Binding-site contacts:
Ligand atom C7 contacts residue ASN246 of chain 1.D at 3.2 Å.
Ligand atom C3 contacts residue ALA163 of chain 1.D at 4.2 Å (hydrophobic).
Ligand atom N2 contacts residue ASN246 of chain 1.D at 2.9 Å (h-bond).
Ligand atom O5 contacts residue ALA163 of chain 1.D at 4.4 Å.
Ligand atom O5 contacts residue ASN246 of chain 1.D at 2.4 Å (h-bond).
Ligand atom O6 contacts residue NAG1 of chain 1.G at 3.5 Å.
Ligand atom O7 contacts residue THR248 of chain 1.D at 3.4 Å.
Ligand atom C4 contacts residue ASN246 of chain 1.D at 4.3 Å.
Ligand atom C1 contacts residue ASN165 of chain 1.D at 4.5 Å.
Ligand atom C7 contacts residue ARG201 of chain 1.D at 4.4 Å.
Ligand atom O5 contacts residue LEU164 of chain 1.D at 3.8 Å.
Ligand atom C5 contacts residue ASN165 of chain 1.D at 4.4 Å.
Ligand atom C6 contacts residue NAG1 of chain 1.G at 3.7 Å.
Ligand atom O3 contacts residue ALA163 of chain 1.D at 4.0 Å.
Ligand atom O7 contacts residue SER247 of chain 1.D at 3.1 Å (h-bond).
Ligand atom C5 contacts residue ASN246 of chain 1.D at 3.7 Å.
Ligand atom O3 contacts residue THR248 of chain 1.D at 4.2 Å.
Ligand atom C5 contacts residue ALA163 of chain 1.D at 4.5 Å (hydrophobic).
Ligand atom C8 contacts residue ILE217 of chain 1.E at 4.1 Å (hydrophobic).
Ligand atom C2 contacts residue ALA163 of chain 1.D at 4.2 Å (hydrophobic).
Ligand atom C7 contacts residue THR248 of chain 1.D at 4.0 Å.
Ligand atom N2 contacts residue ILE217 of chain 1.E at 4.4 Å.
Ligand atom C1 contacts residue LEU164 of chain 1.D at 4.0 Å (hydrophobic).
Ligand atom C1 contacts residue ASN246 of chain 1.D at 1.4 Å.
Ligand atom O7 contacts residue ASN246 of chain 1.D at 3.2 Å.
Ligand atom C7 contacts residue SER247 of chain 1.D at 4.1 Å.
Ligand atom C4 contacts residue ALA163 of chain 1.D at 3.7 Å (hydrophobic).
Ligand atom C3 contacts residue ASN246 of chain 1.D at 3.8 Å.
Ligand atom C6 contacts residue ASN165 of chain 1.D at 4.0 Å.
Ligand atom N2 contacts residue THR248 of chain 1.D at 4.5 Å.
Ligand atom C2 contacts residue ASN246 of chain 1.D at 2.5 Å.
Ligand atom C8 contacts residue ASN246 of chain 1.D at 3.8 Å.
Ligand atom C6 contacts residue ALA163 of chain 1.D at 4.3 Å (hydrophobic).
Ligand atom O7 contacts residue LEU164 of chain 1.D at 4.4 Å.
Ligand atom C8 contacts residue ARG201 of chain 1.D at 3.6 Å.
Ligand atom C5 contacts residue NAG1 of chain 1.G at 4.0 Å.
Ligand atom O5 contacts residue ASN165 of chain 1.D at 3.6 Å.
Ligand atom O7 contacts residue ARG201 of chain 1.D at 4.2 Å.

The protein below binds the small molecule below.
Small molecule (SMILES): CC(=O)N[C@@H]1[C@@H](O)[C@H](O)[C@@H](CO)O[C@H]1O

Sequence of chain 1.D:
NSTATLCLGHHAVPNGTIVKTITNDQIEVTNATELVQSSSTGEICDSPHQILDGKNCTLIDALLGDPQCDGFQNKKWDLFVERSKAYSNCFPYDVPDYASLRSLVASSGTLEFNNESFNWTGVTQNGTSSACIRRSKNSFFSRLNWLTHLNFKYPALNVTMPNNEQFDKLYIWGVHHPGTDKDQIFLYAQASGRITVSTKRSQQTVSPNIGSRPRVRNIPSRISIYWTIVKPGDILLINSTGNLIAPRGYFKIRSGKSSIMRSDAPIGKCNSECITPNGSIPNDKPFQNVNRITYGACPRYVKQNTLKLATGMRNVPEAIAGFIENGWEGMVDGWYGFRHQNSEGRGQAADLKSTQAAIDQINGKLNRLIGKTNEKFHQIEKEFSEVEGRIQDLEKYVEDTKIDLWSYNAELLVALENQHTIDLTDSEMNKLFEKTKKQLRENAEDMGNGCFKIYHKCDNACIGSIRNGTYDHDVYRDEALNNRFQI

Sequence of chain 1.E:
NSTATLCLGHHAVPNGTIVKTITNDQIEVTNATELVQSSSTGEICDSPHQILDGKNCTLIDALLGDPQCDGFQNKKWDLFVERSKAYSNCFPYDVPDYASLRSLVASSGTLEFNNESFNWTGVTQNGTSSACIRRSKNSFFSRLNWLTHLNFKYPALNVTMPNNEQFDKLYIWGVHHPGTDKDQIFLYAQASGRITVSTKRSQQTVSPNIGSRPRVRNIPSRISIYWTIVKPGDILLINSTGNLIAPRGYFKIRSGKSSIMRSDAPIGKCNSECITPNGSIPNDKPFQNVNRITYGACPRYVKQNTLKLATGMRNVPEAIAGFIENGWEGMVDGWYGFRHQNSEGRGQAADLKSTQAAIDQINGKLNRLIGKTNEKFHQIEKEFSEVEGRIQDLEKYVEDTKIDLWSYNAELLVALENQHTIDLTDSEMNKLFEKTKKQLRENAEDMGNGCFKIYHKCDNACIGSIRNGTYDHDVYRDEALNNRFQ